Sequence of chain 1.D:
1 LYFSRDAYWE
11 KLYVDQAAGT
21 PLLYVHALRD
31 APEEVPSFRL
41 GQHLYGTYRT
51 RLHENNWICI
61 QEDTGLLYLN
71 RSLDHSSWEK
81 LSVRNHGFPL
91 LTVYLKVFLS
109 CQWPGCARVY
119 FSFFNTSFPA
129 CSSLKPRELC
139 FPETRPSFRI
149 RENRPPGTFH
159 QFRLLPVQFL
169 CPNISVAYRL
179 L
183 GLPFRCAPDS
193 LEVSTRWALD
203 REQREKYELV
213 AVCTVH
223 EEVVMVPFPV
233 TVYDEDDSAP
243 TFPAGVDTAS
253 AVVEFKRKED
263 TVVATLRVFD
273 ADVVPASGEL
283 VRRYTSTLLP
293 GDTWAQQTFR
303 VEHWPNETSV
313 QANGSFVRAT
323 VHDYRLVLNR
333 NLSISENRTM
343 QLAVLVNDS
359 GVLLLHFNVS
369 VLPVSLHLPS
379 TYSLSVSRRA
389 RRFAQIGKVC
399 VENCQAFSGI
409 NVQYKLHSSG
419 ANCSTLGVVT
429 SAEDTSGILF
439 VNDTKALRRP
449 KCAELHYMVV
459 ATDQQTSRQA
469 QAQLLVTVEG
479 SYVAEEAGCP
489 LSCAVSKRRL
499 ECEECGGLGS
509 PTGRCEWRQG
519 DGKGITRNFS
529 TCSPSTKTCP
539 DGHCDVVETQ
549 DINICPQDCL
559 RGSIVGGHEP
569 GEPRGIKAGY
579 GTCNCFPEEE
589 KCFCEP

Binding-site contacts:
Ligand atom C7 contacts residue ASN333 of chain 1.D at 3.1 Å.
Ligand atom C6 contacts residue SER406 of chain 1.D at 4.2 Å.
Ligand atom C8 contacts residue GLU261 of chain 1.D at 4.3 Å.
Ligand atom N2 contacts residue GLU261 of chain 1.D at 4.3 Å.
Ligand atom N2 contacts residue ASN333 of chain 1.D at 3.0 Å (h-bond).
Ligand atom O6 contacts residue ASN409 of chain 1.D at 3.5 Å (h-bond).
Ligand atom C8 contacts residue ASN333 of chain 1.D at 4.4 Å.
Ligand atom C6 contacts residue ASN409 of chain 1.D at 3.9 Å.
Ligand atom C1 contacts residue ASN333 of chain 1.D at 1.4 Å.
Ligand atom C3 contacts residue ASN333 of chain 1.D at 3.8 Å.
Ligand atom O5 contacts residue GLY407 of chain 1.D at 3.9 Å.
Ligand atom C2 contacts residue ASN333 of chain 1.D at 2.4 Å.
Ligand atom O7 contacts residue ASN333 of chain 1.D at 2.9 Å (h-bond).
Ligand atom O5 contacts residue ASN333 of chain 1.D at 2.3 Å (h-bond).
Ligand atom C4 contacts residue ASN333 of chain 1.D at 4.2 Å.
Ligand atom C6 contacts residue GLY407 of chain 1.D at 4.2 Å.
Ligand atom C5 contacts residue ASN333 of chain 1.D at 3.6 Å.

This small molecule binds to this protein.
Small molecule (SMILES): CC(=O)N[C@@H]1[C@@H](O)[C@H](O)[C@@H](CO)O[C@H]1O